Binding-site contacts:
Ligand atom O4 contacts residue ASN255 of chain 1.A at 4.3 Å.
Ligand atom O5 contacts residue ASN255 of chain 1.A at 2.4 Å (h-bond).
Ligand atom C8 contacts residue ASN255 of chain 1.A at 4.0 Å.
Ligand atom C3 contacts residue ASN255 of chain 1.A at 3.8 Å.
Ligand atom C3 contacts residue THR257 of chain 1.A at 4.4 Å.
Ligand atom C5 contacts residue ASN255 of chain 1.A at 3.6 Å.
Ligand atom O4 contacts residue PRO232 of chain 1.A at 3.9 Å.
Ligand atom O7 contacts residue MET242 of chain 1.A at 4.4 Å.
Ligand atom O5 contacts residue THR257 of chain 1.A at 3.7 Å.
Ligand atom O7 contacts residue THR241 of chain 1.A at 4.2 Å.
Ligand atom C2 contacts residue ASN255 of chain 1.A at 2.4 Å.
Ligand atom C5 contacts residue THR257 of chain 1.A at 3.4 Å.
Ligand atom C4 contacts residue THR257 of chain 1.A at 3.6 Å.
Ligand atom O4 contacts residue THR257 of chain 1.A at 2.6 Å (h-bond).
Ligand atom N2 contacts residue ASN255 of chain 1.A at 2.9 Å (h-bond).
Ligand atom C2 contacts residue THR257 of chain 1.A at 4.3 Å.
Ligand atom C7 contacts residue ASN255 of chain 1.A at 3.6 Å.
Ligand atom C1 contacts residue ASN255 of chain 1.A at 1.4 Å.
Ligand atom C1 contacts residue THR257 of chain 1.A at 3.3 Å.
Ligand atom O7 contacts residue ASN255 of chain 1.A at 4.5 Å.
Ligand atom C4 contacts residue ASN255 of chain 1.A at 4.1 Å.

This protein binds this small molecule.
Small molecule (SMILES): CC(=O)N[C@@H]1[C@@H](O)[C@H](O)[C@@H](CO)O[C@H]1O

Sequence of chain 1.A:
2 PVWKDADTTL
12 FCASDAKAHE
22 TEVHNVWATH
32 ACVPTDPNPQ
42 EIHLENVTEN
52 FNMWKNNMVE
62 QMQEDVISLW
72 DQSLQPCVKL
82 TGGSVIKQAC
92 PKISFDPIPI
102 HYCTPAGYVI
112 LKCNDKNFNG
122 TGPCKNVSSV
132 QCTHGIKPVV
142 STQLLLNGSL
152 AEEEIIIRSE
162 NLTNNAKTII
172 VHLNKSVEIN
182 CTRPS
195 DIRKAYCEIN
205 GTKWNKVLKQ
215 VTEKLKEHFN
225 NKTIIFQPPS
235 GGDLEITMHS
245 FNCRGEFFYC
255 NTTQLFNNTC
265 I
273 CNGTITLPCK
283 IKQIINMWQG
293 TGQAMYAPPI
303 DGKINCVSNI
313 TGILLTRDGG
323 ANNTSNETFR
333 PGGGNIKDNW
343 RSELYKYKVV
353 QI